This small molecule binds to this protein.
Small molecule (SMILES): Cc1cc(CCCCCCCOc2ccc(C3=N[C@@H](C)CO3)cc2Cl)on1

Sequence of chain 11.A:
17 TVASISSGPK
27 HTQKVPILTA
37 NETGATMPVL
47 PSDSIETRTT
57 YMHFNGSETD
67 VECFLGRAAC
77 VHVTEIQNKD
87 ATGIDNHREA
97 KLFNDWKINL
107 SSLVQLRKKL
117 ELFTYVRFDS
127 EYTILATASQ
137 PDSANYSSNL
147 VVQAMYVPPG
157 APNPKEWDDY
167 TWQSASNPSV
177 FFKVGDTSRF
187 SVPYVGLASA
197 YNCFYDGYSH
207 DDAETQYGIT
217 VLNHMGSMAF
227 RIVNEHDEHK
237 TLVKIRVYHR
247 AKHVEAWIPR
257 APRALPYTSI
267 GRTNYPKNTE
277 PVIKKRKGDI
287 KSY

Sequence of chain 12.C:
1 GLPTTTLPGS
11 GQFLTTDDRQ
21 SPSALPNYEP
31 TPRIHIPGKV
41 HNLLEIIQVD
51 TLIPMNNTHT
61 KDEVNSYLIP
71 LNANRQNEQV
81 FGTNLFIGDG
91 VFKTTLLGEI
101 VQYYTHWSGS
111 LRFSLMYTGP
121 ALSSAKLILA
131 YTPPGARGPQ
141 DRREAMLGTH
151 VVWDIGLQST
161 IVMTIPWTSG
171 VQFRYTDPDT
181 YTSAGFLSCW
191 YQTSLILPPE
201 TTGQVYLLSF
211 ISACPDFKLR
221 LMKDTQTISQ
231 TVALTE

Sequence of chain 11.C:
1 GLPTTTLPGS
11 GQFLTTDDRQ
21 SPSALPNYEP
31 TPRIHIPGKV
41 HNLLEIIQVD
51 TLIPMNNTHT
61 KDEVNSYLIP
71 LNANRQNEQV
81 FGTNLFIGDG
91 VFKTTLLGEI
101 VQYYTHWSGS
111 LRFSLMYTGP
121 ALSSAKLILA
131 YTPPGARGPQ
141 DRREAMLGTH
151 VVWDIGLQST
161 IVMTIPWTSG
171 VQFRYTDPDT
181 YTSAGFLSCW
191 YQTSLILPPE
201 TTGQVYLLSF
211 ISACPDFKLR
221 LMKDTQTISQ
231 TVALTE

Binding-site contacts:
Ligand atom C6C contacts residue VAL191 of chain 11.A at 3.3 Å (hydrophobic).
Ligand atom N2 contacts residue ALA24 of chain 11.C at 3.1 Å.
Ligand atom C31 contacts residue PRO174 of chain 11.A at 3.3 Å (hydrophobic).
Ligand atom C3 contacts residue PHE186 of chain 11.A at 3.9 Å (hydrophobic).
Ligand atom C3B contacts residue LEU106 of chain 11.A at 3.8 Å (hydrophobic).
Ligand atom C31 contacts residue SER175 of chain 11.A at 3.5 Å.
Ligand atom C1C contacts residue TYR152 of chain 11.A at 3.9 Å (hydrophobic).
Ligand atom CM1 contacts residue CYS199 of chain 11.A at 3.8 Å (hydrophobic).
Ligand atom C2B contacts residue TYR197 of chain 11.A at 3.3 Å (hydrophobic).
Ligand atom O1A contacts residue VAL122 of chain 11.A at 4.0 Å.
Ligand atom CL1 contacts residue ASN105 of chain 11.A at 3.3 Å.
Ligand atom C5A contacts residue CYS199 of chain 11.A at 3.9 Å (hydrophobic).
Ligand atom C3B contacts residue TYR197 of chain 11.A at 3.3 Å (hydrophobic).
Ligand atom C3C contacts residue VAL188 of chain 11.A at 3.3 Å (hydrophobic).
Ligand atom C4 contacts residue TYR152 of chain 11.A at 3.7 Å (hydrophobic).
Ligand atom N3A contacts residue ASN219 of chain 11.A at 3.4 Å (h-bond).
Ligand atom C5 contacts residue PHE186 of chain 11.A at 3.7 Å (hydrophobic).
Ligand atom CL1 contacts residue ILE104 of chain 11.A at 3.6 Å.
Ligand atom C4 contacts residue PHE186 of chain 11.A at 3.7 Å (hydrophobic).
Ligand atom C4A contacts residue ASN198 of chain 11.A at 3.9 Å.
Ligand atom C3 contacts residue PRO174 of chain 11.A at 3.7 Å (hydrophobic).
Ligand atom C5A contacts residue VAL122 of chain 11.A at 3.9 Å (hydrophobic).
Ligand atom C5 contacts residue TYR152 of chain 11.A at 3.6 Å (hydrophobic).
Ligand atom O1 contacts residue TYR152 of chain 11.A at 3.9 Å.
Ligand atom CL1 contacts residue MET221 of chain 11.A at 3.8 Å.
Ligand atom O1 contacts residue ALA24 of chain 11.C at 3.4 Å.
Ligand atom O1 contacts residue PHE186 of chain 11.A at 3.8 Å.
Ligand atom C31 contacts residue VAL176 of chain 11.A at 3.3 Å (hydrophobic).
Ligand atom O1B contacts residue MET221 of chain 11.A at 3.8 Å.
Ligand atom C5C contacts residue TYR128 of chain 11.A at 3.7 Å (hydrophobic).
Ligand atom N2 contacts residue PRO174 of chain 11.A at 3.7 Å.
Ligand atom C2C contacts residue VAL188 of chain 11.A at 2.8 Å (hydrophobic).
Ligand atom C4C contacts residue TYR152 of chain 11.A at 3.9 Å (hydrophobic).
Ligand atom C7C contacts residue TYR128 of chain 11.A at 3.5 Å (hydrophobic).
Ligand atom C5C contacts residue ILE104 of chain 11.A at 4.0 Å (hydrophobic).
Ligand atom C3C contacts residue TYR128 of chain 11.A at 3.6 Å (hydrophobic).
Ligand atom C4B contacts residue LEU106 of chain 11.A at 3.7 Å (hydrophobic).
Ligand atom N2 contacts residue PHE186 of chain 11.A at 4.0 Å.
Ligand atom C31 contacts residue ALA150 of chain 11.A at 3.5 Å (hydrophobic).
Ligand atom O1 contacts residue VAL188 of chain 11.A at 3.8 Å.